The protein below binds the small molecule below.
Small molecule (SMILES): Nc1ccc2ccc(CNCCc3cccc(F)c3)cc2n1

Sequence of chain 1.A:
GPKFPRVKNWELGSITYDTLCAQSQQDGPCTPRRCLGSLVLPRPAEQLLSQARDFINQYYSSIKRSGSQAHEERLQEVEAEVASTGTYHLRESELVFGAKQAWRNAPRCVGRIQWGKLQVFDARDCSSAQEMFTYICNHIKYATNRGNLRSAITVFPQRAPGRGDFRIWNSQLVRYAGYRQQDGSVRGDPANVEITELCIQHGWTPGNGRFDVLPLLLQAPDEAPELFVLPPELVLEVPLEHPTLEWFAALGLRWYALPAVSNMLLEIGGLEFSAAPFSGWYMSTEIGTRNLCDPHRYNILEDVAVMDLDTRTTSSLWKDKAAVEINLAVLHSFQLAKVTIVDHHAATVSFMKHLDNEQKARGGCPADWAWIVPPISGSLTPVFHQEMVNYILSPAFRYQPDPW

Sequence of chain 1.B:
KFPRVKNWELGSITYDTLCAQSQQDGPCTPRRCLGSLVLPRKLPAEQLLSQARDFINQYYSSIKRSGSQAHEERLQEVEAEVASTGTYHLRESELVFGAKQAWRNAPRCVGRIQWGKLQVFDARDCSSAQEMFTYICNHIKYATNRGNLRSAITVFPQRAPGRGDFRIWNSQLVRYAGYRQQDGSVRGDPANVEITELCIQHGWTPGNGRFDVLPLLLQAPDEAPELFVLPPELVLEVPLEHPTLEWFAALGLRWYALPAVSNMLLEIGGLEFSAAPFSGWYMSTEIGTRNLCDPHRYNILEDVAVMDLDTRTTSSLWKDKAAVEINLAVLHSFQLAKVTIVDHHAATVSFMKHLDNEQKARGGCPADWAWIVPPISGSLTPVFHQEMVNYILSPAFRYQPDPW

Binding-site contacts:
Ligand atom N02 contacts residue TRP319 of chain 1.B at 2.9 Å (h-bond).
Ligand atom C04 contacts residue HEM1 of chain 1.J at 3.0 Å.
Ligand atom C13 contacts residue HEM1 of chain 1.J at 3.2 Å.
Ligand atom C24 contacts residue TRP37 of chain 1.A at 3.8 Å (hydrophobic).
Ligand atom C22 contacts residue TYR438 of chain 1.B at 4.0 Å (hydrophobic).
Ligand atom C22 contacts residue GOL1 of chain 1.O at 3.9 Å.
Ligand atom N02 contacts residue HEM1 of chain 1.J at 3.7 Å.
Ligand atom N12 contacts residue HEM1 of chain 1.J at 2.6 Å (h-bond).
Ligand atom N02 contacts residue PRO297 of chain 1.B at 3.8 Å.
Ligand atom C09 contacts residue GLU324 of chain 1.B at 3.6 Å.
Ligand atom C25 contacts residue GOL1 of chain 1.O at 3.9 Å.
Ligand atom F23 contacts residue LEU68 of chain 1.B at 3.1 Å.
Ligand atom C26 contacts residue GOL1 of chain 1.O at 3.6 Å.
Ligand atom C08 contacts residue HEM1 of chain 1.J at 3.7 Å.
Ligand atom F23 contacts residue VAL67 of chain 1.B at 3.4 Å.
Ligand atom N01 contacts residue HEM1 of chain 1.J at 4.0 Å.
Ligand atom C02 contacts residue GLU324 of chain 1.B at 3.5 Å.
Ligand atom C07 contacts residue VAL299 of chain 1.B at 3.5 Å (hydrophobic).
Ligand atom C08 contacts residue VAL299 of chain 1.B at 3.7 Å (hydrophobic).
Ligand atom C07 contacts residue HEM1 of chain 1.J at 3.4 Å.
Ligand atom C14 contacts residue TRP410 of chain 1.B at 3.6 Å (hydrophobic).
Ligand atom N01 contacts residue GLU324 of chain 1.B at 2.6 Å (salt-bridge).
Ligand atom C02 contacts residue HEM1 of chain 1.J at 3.8 Å.
Ligand atom C14 contacts residue HEM1 of chain 1.J at 3.2 Å.
Ligand atom C02 contacts residue TRP319 of chain 1.B at 4.0 Å (hydrophobic).
Ligand atom N02 contacts residue TYR320 of chain 1.B at 3.9 Å.
Ligand atom C03 contacts residue HEM1 of chain 1.J at 3.2 Å.
Ligand atom C06 contacts residue VAL299 of chain 1.B at 3.6 Å (hydrophobic).
Ligand atom C11 contacts residue HEM1 of chain 1.J at 3.1 Å.
Ligand atom C09 contacts residue HEM1 of chain 1.J at 3.5 Å.
Ligand atom C05 contacts residue VAL299 of chain 1.B at 4.0 Å (hydrophobic).
Ligand atom C05 contacts residue HEM1 of chain 1.J at 3.7 Å.
Ligand atom C10 contacts residue GLU324 of chain 1.B at 3.5 Å.
Ligand atom C21 contacts residue GOL1 of chain 1.O at 3.6 Å.
Ligand atom N02 contacts residue GLU324 of chain 1.B at 2.8 Å (salt-bridge).
Ligand atom C06 contacts residue PHE316 of chain 1.B at 3.9 Å (hydrophobic).
Ligand atom C23 contacts residue VAL67 of chain 1.B at 3.9 Å (hydrophobic).
Ligand atom C10 contacts residue HEM1 of chain 1.J at 3.8 Å.
Ligand atom F23 contacts residue TRP37 of chain 1.A at 4.0 Å.
Ligand atom C06 contacts residue HEM1 of chain 1.J at 3.5 Å.